This small molecule binds to this protein.
Small molecule (SMILES): CC(=O)N[C@@H]1[C@@H](O)[C@H](O)[C@@H](CO)O[C@H]1O

Binding-site contacts:
Ligand atom C8 contacts residue LYS201 of chain 1.M at 3.9 Å.
Ligand atom C4 contacts residue ASN211 of chain 1.M at 4.2 Å.
Ligand atom C5 contacts residue ASN211 of chain 1.M at 3.7 Å.
Ligand atom C7 contacts residue ASP200 of chain 1.M at 4.1 Å.
Ligand atom C6 contacts residue ASN211 of chain 1.M at 4.3 Å.
Ligand atom C7 contacts residue LYS201 of chain 1.M at 4.1 Å.
Ligand atom C1 contacts residue ASN211 of chain 1.M at 1.4 Å.
Ligand atom C3 contacts residue ASN211 of chain 1.M at 3.8 Å.
Ligand atom O6 contacts residue ASN211 of chain 1.M at 3.9 Å.
Ligand atom O7 contacts residue LYS201 of chain 1.M at 3.5 Å (salt-bridge).
Ligand atom N2 contacts residue ASN211 of chain 1.M at 2.8 Å (h-bond).
Ligand atom C8 contacts residue ASP200 of chain 1.M at 3.0 Å.
Ligand atom C1 contacts residue GLN210 of chain 1.M at 4.4 Å.
Ligand atom O7 contacts residue ASN211 of chain 1.M at 4.2 Å.
Ligand atom C2 contacts residue ASN211 of chain 1.M at 2.4 Å.
Ligand atom C7 contacts residue ASN211 of chain 1.M at 3.7 Å.
Ligand atom O5 contacts residue ASN211 of chain 1.M at 2.4 Å (h-bond).

Sequence of chain 1.M:
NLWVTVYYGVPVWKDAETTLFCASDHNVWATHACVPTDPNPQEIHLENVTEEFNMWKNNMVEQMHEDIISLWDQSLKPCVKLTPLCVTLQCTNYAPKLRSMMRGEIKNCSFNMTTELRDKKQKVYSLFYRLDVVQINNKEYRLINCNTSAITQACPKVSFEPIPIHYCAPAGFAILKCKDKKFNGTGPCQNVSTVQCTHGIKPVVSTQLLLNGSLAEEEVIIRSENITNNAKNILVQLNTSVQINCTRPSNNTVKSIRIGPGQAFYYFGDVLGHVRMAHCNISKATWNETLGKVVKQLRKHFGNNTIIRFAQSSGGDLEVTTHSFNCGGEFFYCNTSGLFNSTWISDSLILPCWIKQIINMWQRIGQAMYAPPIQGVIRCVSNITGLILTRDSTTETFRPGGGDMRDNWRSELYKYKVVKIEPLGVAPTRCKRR